Sequence of chain 1.D:
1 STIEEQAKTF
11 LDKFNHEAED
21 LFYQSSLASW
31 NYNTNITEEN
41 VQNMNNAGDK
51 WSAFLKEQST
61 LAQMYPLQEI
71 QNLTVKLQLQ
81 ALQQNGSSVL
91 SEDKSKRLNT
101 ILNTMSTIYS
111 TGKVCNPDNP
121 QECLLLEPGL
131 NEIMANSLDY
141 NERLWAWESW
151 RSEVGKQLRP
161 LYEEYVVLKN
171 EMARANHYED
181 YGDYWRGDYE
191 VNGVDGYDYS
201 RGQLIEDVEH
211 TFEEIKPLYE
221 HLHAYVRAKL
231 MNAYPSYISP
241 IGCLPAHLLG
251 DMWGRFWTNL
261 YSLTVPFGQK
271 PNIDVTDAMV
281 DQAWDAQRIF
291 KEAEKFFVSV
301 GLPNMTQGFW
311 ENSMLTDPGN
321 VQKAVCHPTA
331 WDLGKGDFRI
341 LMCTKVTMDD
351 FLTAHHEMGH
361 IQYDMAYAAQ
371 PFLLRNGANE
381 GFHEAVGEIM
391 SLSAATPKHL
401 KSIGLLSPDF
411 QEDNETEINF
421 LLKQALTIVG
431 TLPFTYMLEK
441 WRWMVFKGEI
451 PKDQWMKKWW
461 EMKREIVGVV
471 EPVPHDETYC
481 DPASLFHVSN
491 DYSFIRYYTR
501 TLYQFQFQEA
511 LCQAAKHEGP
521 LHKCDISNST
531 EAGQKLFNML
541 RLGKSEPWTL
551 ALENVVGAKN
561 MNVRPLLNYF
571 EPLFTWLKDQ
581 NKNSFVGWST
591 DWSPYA

Binding-site contacts:
Ligand atom C3 contacts residue ASN414 of chain 1.D at 3.8 Å.
Ligand atom O6 contacts residue GLU415 of chain 1.D at 4.1 Å.
Ligand atom C8 contacts residue ASP413 of chain 1.D at 4.3 Å.
Ligand atom C5 contacts residue ASN414 of chain 1.D at 3.7 Å.
Ligand atom C4 contacts residue ASN414 of chain 1.D at 4.3 Å.
Ligand atom N2 contacts residue ASN414 of chain 1.D at 2.9 Å (h-bond).
Ligand atom C4 contacts residue GLU415 of chain 1.D at 3.8 Å.
Ligand atom C2 contacts residue ASN414 of chain 1.D at 2.5 Å.
Ligand atom O5 contacts residue ASN414 of chain 1.D at 2.4 Å (h-bond).
Ligand atom C5 contacts residue GLU415 of chain 1.D at 3.7 Å.
Ligand atom O5 contacts residue GLU415 of chain 1.D at 3.8 Å.
Ligand atom C7 contacts residue ASN414 of chain 1.D at 4.1 Å.
Ligand atom C7 contacts residue ASP413 of chain 1.D at 3.8 Å.
Ligand atom C1 contacts residue ASN414 of chain 1.D at 1.4 Å.
Ligand atom O7 contacts residue ASN414 of chain 1.D at 4.4 Å.
Ligand atom O4 contacts residue GLU415 of chain 1.D at 4.4 Å.
Ligand atom C6 contacts residue GLU415 of chain 1.D at 2.9 Å.
Ligand atom O7 contacts residue ASP413 of chain 1.D at 3.3 Å.

The small molecule below binds the protein below.
Small molecule (SMILES): CC(=O)N[C@@H]1[C@@H](O)[C@H](O)[C@@H](CO)O[C@H]1O